Sequence of chain 1.B:
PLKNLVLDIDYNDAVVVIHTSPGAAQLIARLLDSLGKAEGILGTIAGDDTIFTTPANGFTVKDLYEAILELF

A protein and the small-molecule ligand that binds it are described below.
Small molecule (SMILES): NC(=[NH2+])NCCC[C@H](N)C(=O)O

Sequence of chain 1.F:
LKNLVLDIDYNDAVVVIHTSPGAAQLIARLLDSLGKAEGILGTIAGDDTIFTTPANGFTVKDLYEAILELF

Binding-site contacts:
Ligand atom O contacts residue THR52 of chain 1.A at 3.4 Å (h-bond).
Ligand atom NH1 contacts residue GLN28 of chain 1.B at 2.8 Å (h-bond).
Ligand atom OXT contacts residue ALA48 of chain 1.B at 3.0 Å (h-bond).
Ligand atom CB contacts residue GLN28 of chain 1.B at 3.5 Å.
Ligand atom CG contacts residue ASP35 of chain 1.B at 3.5 Å.
Ligand atom OXT contacts residue GLY49 of chain 1.A at 3.3 Å.
Ligand atom OXT contacts residue ASP50 of chain 1.A at 3.4 Å (salt-bridge).
Ligand atom CB contacts residue ALA31 of chain 1.B at 3.8 Å (hydrophobic).
Ligand atom CB contacts residue ASP35 of chain 1.B at 3.1 Å.
Ligand atom N contacts residue ASP51 of chain 1.A at 3.0 Å (salt-bridge).
Ligand atom NE contacts residue GLN28 of chain 1.B at 3.8 Å.
Ligand atom CZ contacts residue ASP50 of chain 1.F at 3.9 Å.
Ligand atom O contacts residue ASP51 of chain 1.A at 3.0 Å (salt-bridge).
Ligand atom N contacts residue ASP35 of chain 1.B at 2.7 Å (salt-bridge).
Ligand atom N contacts residue THR46 of chain 1.B at 3.0 Å (h-bond).
Ligand atom CZ contacts residue GLN28 of chain 1.B at 3.7 Å.
Ligand atom C contacts residue ASP50 of chain 1.A at 3.5 Å.
Ligand atom NE contacts residue ASP50 of chain 1.A at 3.9 Å.
Ligand atom C contacts residue THR46 of chain 1.B at 3.9 Å.
Ligand atom CD contacts residue GLN28 of chain 1.B at 3.0 Å.
Ligand atom N contacts residue THR52 of chain 1.A at 3.0 Å (h-bond).
Ligand atom CA contacts residue THR46 of chain 1.B at 3.3 Å.
Ligand atom NH1 contacts residue ASP50 of chain 1.F at 3.2 Å (salt-bridge).
Ligand atom NH2 contacts residue PRO24 of chain 1.F at 3.5 Å.
Ligand atom NH2 contacts residue ASP50 of chain 1.A at 3.2 Å (salt-bridge).
Ligand atom NH2 contacts residue ARG32 of chain 1.B at 3.9 Å.
Ligand atom NH1 contacts residue GLY25 of chain 1.F at 3.6 Å.
Ligand atom OXT contacts residue GLN28 of chain 1.B at 3.4 Å (h-bond).
Ligand atom CZ contacts residue ASP50 of chain 1.A at 3.3 Å.
Ligand atom C contacts residue GLY49 of chain 1.A at 3.9 Å.
Ligand atom NE contacts residue ARG32 of chain 1.B at 3.5 Å.
Ligand atom O contacts residue GLY49 of chain 1.A at 3.7 Å.
Ligand atom O contacts residue ASP50 of chain 1.A at 2.8 Å (salt-bridge).
Ligand atom NH2 contacts residue GLY25 of chain 1.F at 3.9 Å.
Ligand atom C contacts residue ALA48 of chain 1.B at 3.9 Å (hydrophobic).
Ligand atom OXT contacts residue ILE47 of chain 1.B at 3.7 Å.
Ligand atom CG contacts residue GLN28 of chain 1.B at 3.2 Å.
Ligand atom CA contacts residue ASP35 of chain 1.B at 3.4 Å.
Ligand atom NH1 contacts residue ASP50 of chain 1.A at 3.5 Å (salt-bridge).
Ligand atom NH2 contacts residue ASP50 of chain 1.F at 3.2 Å (salt-bridge).

Sequence of chain 1.A:
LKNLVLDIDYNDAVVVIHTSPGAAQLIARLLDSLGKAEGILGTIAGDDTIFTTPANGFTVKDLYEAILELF